Sequence of chain 1.H:
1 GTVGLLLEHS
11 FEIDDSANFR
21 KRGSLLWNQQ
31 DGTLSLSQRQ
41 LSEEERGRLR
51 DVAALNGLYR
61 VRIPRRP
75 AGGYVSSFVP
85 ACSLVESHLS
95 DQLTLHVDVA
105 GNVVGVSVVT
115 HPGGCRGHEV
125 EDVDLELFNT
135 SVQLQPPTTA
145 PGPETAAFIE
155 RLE

A protein and the small-molecule ligand that binds it are described below.
Small molecule (SMILES): CC(=O)N[C@H]1[C@H](O[C@H]2[C@H](O)[C@@H](NC(C)=O)CO[C@@H]2CO)O[C@H](CO)[C@@H](O)[C@@H]1O

Sequence of chain 1.A:
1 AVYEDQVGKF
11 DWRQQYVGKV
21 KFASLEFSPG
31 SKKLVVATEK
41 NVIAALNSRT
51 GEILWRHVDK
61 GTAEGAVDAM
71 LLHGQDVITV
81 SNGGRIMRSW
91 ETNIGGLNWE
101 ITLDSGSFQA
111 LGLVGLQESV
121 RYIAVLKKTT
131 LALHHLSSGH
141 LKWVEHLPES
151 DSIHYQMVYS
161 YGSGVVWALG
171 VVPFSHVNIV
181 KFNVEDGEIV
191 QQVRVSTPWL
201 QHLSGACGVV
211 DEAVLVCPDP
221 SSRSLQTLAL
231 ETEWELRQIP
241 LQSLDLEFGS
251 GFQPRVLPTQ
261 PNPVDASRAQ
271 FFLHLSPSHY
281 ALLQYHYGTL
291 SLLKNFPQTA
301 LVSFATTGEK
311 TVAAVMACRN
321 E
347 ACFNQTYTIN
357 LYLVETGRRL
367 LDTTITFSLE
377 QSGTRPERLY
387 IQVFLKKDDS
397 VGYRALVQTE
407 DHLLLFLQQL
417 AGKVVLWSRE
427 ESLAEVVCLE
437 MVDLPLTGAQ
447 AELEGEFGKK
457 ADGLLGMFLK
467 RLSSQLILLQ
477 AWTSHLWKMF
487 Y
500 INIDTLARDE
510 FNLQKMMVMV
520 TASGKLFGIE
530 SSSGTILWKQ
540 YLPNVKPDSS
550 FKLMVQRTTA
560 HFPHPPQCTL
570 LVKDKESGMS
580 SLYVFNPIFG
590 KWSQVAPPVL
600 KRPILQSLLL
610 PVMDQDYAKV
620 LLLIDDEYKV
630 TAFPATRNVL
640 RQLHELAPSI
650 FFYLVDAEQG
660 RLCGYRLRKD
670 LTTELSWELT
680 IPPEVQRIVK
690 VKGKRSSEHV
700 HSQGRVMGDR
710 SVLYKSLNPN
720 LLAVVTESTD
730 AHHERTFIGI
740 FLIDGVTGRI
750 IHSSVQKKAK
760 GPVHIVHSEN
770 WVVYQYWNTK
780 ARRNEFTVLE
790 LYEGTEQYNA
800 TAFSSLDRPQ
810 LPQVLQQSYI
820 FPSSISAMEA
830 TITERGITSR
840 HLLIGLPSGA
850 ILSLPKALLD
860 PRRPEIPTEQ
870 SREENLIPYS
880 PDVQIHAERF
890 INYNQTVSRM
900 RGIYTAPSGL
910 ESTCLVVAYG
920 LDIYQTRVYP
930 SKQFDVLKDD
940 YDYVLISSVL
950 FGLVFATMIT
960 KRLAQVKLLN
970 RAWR

Binding-site contacts:
Ligand atom C5 contacts residue ASN798 of chain 1.A at 3.6 Å.
Ligand atom C1 contacts residue ASN798 of chain 1.A at 1.4 Å.
Ligand atom C3 contacts residue ASN798 of chain 1.A at 3.8 Å.
Ligand atom C6 contacts residue ALA801 of chain 1.A at 3.9 Å (hydrophobic).
Ligand atom O6 contacts residue CYS119 of chain 1.H at 4.4 Å.
Ligand atom O5 contacts residue ALA801 of chain 1.A at 4.2 Å.
Ligand atom O7 contacts residue ASN798 of chain 1.A at 3.8 Å.
Ligand atom C4 contacts residue ASN798 of chain 1.A at 4.2 Å.
Ligand atom C6 contacts residue CYS119 of chain 1.H at 4.0 Å (hydrophobic).
Ligand atom N2 contacts residue ASN798 of chain 1.A at 2.9 Å (h-bond).
Ligand atom C5 contacts residue ALA801 of chain 1.A at 4.2 Å (hydrophobic).
Ligand atom C1 contacts residue THR800 of chain 1.A at 4.4 Å.
Ligand atom C7 contacts residue ASN798 of chain 1.A at 3.5 Å.
Ligand atom O5 contacts residue ASN798 of chain 1.A at 2.4 Å (h-bond).
Ligand atom C2 contacts residue ASN798 of chain 1.A at 2.5 Å.